Binding-site contacts:
Ligand atom C6 contacts residue LEU489 of chain 1.A at 3.4 Å (hydrophobic).
Ligand atom O5 contacts residue LEU197 of chain 1.A at 4.2 Å.
Ligand atom C5 contacts residue LEU197 of chain 1.A at 3.7 Å (hydrophobic).
Ligand atom C7 contacts residue THR201 of chain 1.A at 3.5 Å.
Ligand atom N2 contacts residue THR201 of chain 1.A at 2.8 Å (h-bond).
Ligand atom C7 contacts residue LEU197 of chain 1.A at 4.4 Å (hydrophobic).
Ligand atom C8 contacts residue LEU197 of chain 1.A at 4.2 Å (hydrophobic).
Ligand atom C3 contacts residue ARG203 of chain 1.A at 3.5 Å.
Ligand atom O3 contacts residue TYR210 of chain 1.A at 4.2 Å.
Ligand atom O3 contacts residue ARG203 of chain 1.A at 3.6 Å.
Ligand atom O7 contacts residue ASN199 of chain 1.A at 4.1 Å.
Ligand atom O7 contacts residue ARG203 of chain 1.A at 3.0 Å (salt-bridge).
Ligand atom C2 contacts residue THR201 of chain 1.A at 3.8 Å.
Ligand atom C3 contacts residue ASN199 of chain 1.A at 3.8 Å.
Ligand atom N2 contacts residue TYR210 of chain 1.A at 4.0 Å.
Ligand atom C8 contacts residue THR201 of chain 1.A at 3.3 Å.
Ligand atom C8 contacts residue LEU489 of chain 1.A at 3.6 Å (hydrophobic).
Ligand atom C1 contacts residue THR201 of chain 1.A at 3.8 Å.
Ligand atom O4 contacts residue ARG203 of chain 1.A at 3.3 Å (salt-bridge).
Ligand atom C4 contacts residue ASN199 of chain 1.A at 4.2 Å.
Ligand atom O6 contacts residue LEU489 of chain 1.A at 3.9 Å.
Ligand atom C7 contacts residue ASN199 of chain 1.A at 3.7 Å.
Ligand atom O7 contacts residue TYR210 of chain 1.A at 3.3 Å.
Ligand atom C8 contacts residue TYR210 of chain 1.A at 3.8 Å (hydrophobic).
Ligand atom C8 contacts residue LEU213 of chain 1.A at 4.3 Å (hydrophobic).
Ligand atom O5 contacts residue ASN199 of chain 1.A at 2.4 Å (h-bond).
Ligand atom C4 contacts residue ARG203 of chain 1.A at 4.0 Å.
Ligand atom C7 contacts residue TYR210 of chain 1.A at 3.4 Å (hydrophobic).
Ligand atom O7 contacts residue LEU197 of chain 1.A at 4.0 Å.
Ligand atom C2 contacts residue ARG203 of chain 1.A at 4.2 Å.
Ligand atom C6 contacts residue LEU197 of chain 1.A at 4.0 Å (hydrophobic).
Ligand atom C1 contacts residue ARG203 of chain 1.A at 4.2 Å.
Ligand atom O5 contacts residue ARG203 of chain 1.A at 4.3 Å.
Ligand atom C5 contacts residue ASN199 of chain 1.A at 3.6 Å.
Ligand atom N2 contacts residue ASN199 of chain 1.A at 2.9 Å (h-bond).
Ligand atom O6 contacts residue GLU488 of chain 1.A at 3.5 Å (salt-bridge).
Ligand atom C2 contacts residue ASN199 of chain 1.A at 2.4 Å.
Ligand atom C3 contacts residue THR201 of chain 1.A at 4.3 Å.
Ligand atom C7 contacts residue ARG203 of chain 1.A at 4.2 Å.
Ligand atom C1 contacts residue ASN199 of chain 1.A at 1.4 Å.

The small molecule below binds the protein below.
Small molecule (SMILES): CC(=O)N[C@H]1[C@H](O[C@H]2[C@H](O)[C@@H](NC(C)=O)CO[C@@H]2CO)O[C@H](CO)[C@@H](O[C@@H]2O[C@H](CO)[C@@H](O)[C@H](O)[C@@H]2O)[C@@H]1O

Sequence of chain 1.A:
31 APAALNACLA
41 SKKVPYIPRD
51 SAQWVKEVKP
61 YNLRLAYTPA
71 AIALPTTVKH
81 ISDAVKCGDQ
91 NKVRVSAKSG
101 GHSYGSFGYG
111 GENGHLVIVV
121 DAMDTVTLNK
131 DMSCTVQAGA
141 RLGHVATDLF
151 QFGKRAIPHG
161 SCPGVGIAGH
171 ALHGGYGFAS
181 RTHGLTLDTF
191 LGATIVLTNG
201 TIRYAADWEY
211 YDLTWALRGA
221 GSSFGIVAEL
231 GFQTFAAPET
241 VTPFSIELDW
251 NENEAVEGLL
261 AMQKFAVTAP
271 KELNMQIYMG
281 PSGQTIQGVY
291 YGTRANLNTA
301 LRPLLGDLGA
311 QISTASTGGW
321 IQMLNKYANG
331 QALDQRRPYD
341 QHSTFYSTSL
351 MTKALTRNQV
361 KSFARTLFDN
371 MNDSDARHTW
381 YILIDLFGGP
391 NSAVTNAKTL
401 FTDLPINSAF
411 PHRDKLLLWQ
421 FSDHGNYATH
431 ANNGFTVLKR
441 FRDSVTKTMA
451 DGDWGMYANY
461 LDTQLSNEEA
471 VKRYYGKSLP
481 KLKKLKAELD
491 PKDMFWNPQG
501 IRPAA